The small molecule below binds the protein below.
Small molecule (SMILES): N[C@@H](CC(=O)O)C(=O)O

Sequence of chain 1.G:
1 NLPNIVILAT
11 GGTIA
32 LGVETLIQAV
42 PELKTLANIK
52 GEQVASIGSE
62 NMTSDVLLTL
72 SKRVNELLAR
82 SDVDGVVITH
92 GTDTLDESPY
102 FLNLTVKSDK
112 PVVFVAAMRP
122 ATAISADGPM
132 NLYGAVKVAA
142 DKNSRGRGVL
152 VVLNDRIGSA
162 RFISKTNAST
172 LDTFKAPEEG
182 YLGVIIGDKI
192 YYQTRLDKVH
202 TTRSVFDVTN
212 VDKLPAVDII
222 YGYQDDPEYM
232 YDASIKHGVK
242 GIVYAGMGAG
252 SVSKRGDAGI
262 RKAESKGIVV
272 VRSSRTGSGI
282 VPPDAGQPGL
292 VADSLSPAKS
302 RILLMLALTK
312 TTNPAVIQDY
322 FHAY

Sequence of chain 1.E:
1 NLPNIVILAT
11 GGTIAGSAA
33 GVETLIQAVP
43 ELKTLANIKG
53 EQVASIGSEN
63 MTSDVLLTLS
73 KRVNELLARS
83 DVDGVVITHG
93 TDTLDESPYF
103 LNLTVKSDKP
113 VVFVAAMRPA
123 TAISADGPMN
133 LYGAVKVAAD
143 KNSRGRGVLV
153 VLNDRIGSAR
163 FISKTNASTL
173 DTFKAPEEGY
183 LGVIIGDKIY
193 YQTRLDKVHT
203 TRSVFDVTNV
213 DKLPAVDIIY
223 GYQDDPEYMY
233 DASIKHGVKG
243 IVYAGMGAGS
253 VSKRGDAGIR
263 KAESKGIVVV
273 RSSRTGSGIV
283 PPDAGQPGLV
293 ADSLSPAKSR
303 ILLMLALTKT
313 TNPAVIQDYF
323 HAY

Binding-site contacts:
Ligand atom CB contacts residue ASP94 of chain 1.G at 3.6 Å.
Ligand atom C contacts residue ASP94 of chain 1.G at 3.6 Å.
Ligand atom C contacts residue GLY59 of chain 1.G at 4.2 Å.
Ligand atom N contacts residue SER252 of chain 1.E at 4.0 Å.
Ligand atom O contacts residue GLU61 of chain 1.G at 3.2 Å (salt-bridge).
Ligand atom O contacts residue GLY12 of chain 1.G at 3.5 Å.
Ligand atom OD1 contacts residue ALA118 of chain 1.G at 2.9 Å (h-bond).
Ligand atom O contacts residue THR13 of chain 1.G at 4.0 Å.
Ligand atom CA contacts residue THR13 of chain 1.G at 3.8 Å.
Ligand atom CB contacts residue THR13 of chain 1.G at 3.6 Å.
Ligand atom CG contacts residue THR93 of chain 1.G at 3.1 Å.
Ligand atom OD2 contacts residue GLY12 of chain 1.G at 3.7 Å.
Ligand atom O contacts residue THR93 of chain 1.G at 3.9 Å.
Ligand atom O contacts residue GLY59 of chain 1.G at 3.4 Å.
Ligand atom CA contacts residue GLU61 of chain 1.G at 3.4 Å.
Ligand atom OXT contacts residue SER60 of chain 1.G at 2.7 Å (h-bond).
Ligand atom O contacts residue GLY92 of chain 1.G at 3.1 Å.
Ligand atom CG contacts residue THR13 of chain 1.G at 3.2 Å.
Ligand atom OXT contacts residue GLY92 of chain 1.G at 3.4 Å.
Ligand atom N contacts residue GLU61 of chain 1.G at 2.8 Å (salt-bridge).
Ligand atom CG contacts residue ALA118 of chain 1.G at 3.7 Å (hydrophobic).
Ligand atom OXT contacts residue ASP94 of chain 1.G at 2.8 Å (salt-bridge).
Ligand atom CG contacts residue GLY92 of chain 1.G at 4.4 Å.
Ligand atom OXT contacts residue THR93 of chain 1.G at 3.0 Å (h-bond).
Ligand atom C contacts residue GLU61 of chain 1.G at 3.0 Å.
Ligand atom OXT contacts residue GLU61 of chain 1.G at 3.1 Å (salt-bridge).
Ligand atom OD1 contacts residue THR93 of chain 1.G at 2.8 Å (h-bond).
Ligand atom N contacts residue ASP94 of chain 1.G at 2.6 Å (salt-bridge).
Ligand atom CB contacts residue THR93 of chain 1.G at 3.4 Å.
Ligand atom C contacts residue THR93 of chain 1.G at 3.6 Å.
Ligand atom C contacts residue SER60 of chain 1.G at 3.5 Å.
Ligand atom CA contacts residue ASP94 of chain 1.G at 3.4 Å.
Ligand atom C contacts residue GLY92 of chain 1.G at 3.6 Å.
Ligand atom O contacts residue SER60 of chain 1.G at 2.9 Å (h-bond).
Ligand atom OD2 contacts residue ALA118 of chain 1.G at 3.8 Å.
Ligand atom OD1 contacts residue MET119 of chain 1.G at 4.0 Å.
Ligand atom OD2 contacts residue GLY92 of chain 1.G at 3.4 Å.
Ligand atom OD1 contacts residue THR13 of chain 1.G at 3.3 Å.
Ligand atom OD2 contacts residue THR13 of chain 1.G at 2.7 Å (h-bond).
Ligand atom OD2 contacts residue THR93 of chain 1.G at 3.2 Å (h-bond).